Sequence of chain 1.G:
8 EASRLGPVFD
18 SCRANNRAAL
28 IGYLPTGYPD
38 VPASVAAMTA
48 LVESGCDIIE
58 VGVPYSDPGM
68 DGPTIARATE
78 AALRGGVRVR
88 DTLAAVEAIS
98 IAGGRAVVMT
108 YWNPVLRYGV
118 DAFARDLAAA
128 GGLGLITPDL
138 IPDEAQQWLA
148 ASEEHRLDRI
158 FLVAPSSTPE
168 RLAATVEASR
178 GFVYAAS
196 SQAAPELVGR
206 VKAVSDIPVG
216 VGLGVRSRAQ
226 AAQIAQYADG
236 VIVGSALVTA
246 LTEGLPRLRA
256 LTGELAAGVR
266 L

Binding-site contacts:
Ligand atom C4 contacts residue GLY295 of chain 1.H at 3.9 Å.
Ligand atom F1 contacts residue ILE184 of chain 1.H at 3.1 Å.
Ligand atom C16 contacts residue ASP64 of chain 1.G at 3.8 Å.
Ligand atom N2 contacts residue PHE188 of chain 1.H at 3.8 Å.
Ligand atom C11 contacts residue GLY207 of chain 1.H at 3.9 Å.
Ligand atom N2 contacts residue TYR108 of chain 1.G at 3.4 Å.
Ligand atom C1 contacts residue HIS294 of chain 1.H at 3.7 Å.
Ligand atom C17 contacts residue PHE188 of chain 1.H at 3.9 Å (hydrophobic).
Ligand atom C11 contacts residue PHE202 of chain 1.H at 3.4 Å (hydrophobic).
Ligand atom F2 contacts residue LEU34 of chain 1.H at 3.2 Å.
Ligand atom C4 contacts residue HIS294 of chain 1.H at 3.9 Å.
Ligand atom N2 contacts residue MET67 of chain 1.G at 3.5 Å.
Ligand atom F2 contacts residue PHE188 of chain 1.H at 3.1 Å.
Ligand atom C16 contacts residue ASN185 of chain 1.H at 3.7 Å.
Ligand atom N2 contacts residue ASP136 of chain 1.G at 3.7 Å.
Ligand atom C1 contacts residue PHE188 of chain 1.H at 3.4 Å (hydrophobic).
Ligand atom C10 contacts residue PRO208 of chain 1.H at 3.5 Å (hydrophobic).
Ligand atom C16 contacts residue HIS294 of chain 1.H at 3.4 Å.
Ligand atom C3 contacts residue PHE188 of chain 1.H at 3.6 Å (hydrophobic).
Ligand atom C4 contacts residue PHE188 of chain 1.H at 3.5 Å (hydrophobic).
Ligand atom F2 contacts residue VAL30 of chain 1.H at 3.9 Å.
Ligand atom C6 contacts residue HIS294 of chain 1.H at 3.8 Å.
Ligand atom C5 contacts residue PHE188 of chain 1.H at 3.5 Å (hydrophobic).
Ligand atom C17 contacts residue TYR108 of chain 1.G at 3.7 Å (hydrophobic).
Ligand atom C11 contacts residue PRO208 of chain 1.H at 3.8 Å (hydrophobic).
Ligand atom F3 contacts residue HIS294 of chain 1.H at 2.8 Å.
Ligand atom C17 contacts residue ASP136 of chain 1.G at 3.9 Å.
Ligand atom C10 contacts residue TYR200 of chain 1.H at 3.8 Å (hydrophobic).
Ligand atom C2 contacts residue PHE188 of chain 1.H at 3.8 Å (hydrophobic).
Ligand atom C35 contacts residue PHE202 of chain 1.H at 3.4 Å (hydrophobic).
Ligand atom C12 contacts residue ILE184 of chain 1.H at 3.9 Å (hydrophobic).
Ligand atom C13 contacts residue PHE188 of chain 1.H at 3.9 Å (hydrophobic).
Ligand atom C8 contacts residue PRO208 of chain 1.H at 3.8 Å (hydrophobic).
Ligand atom N1 contacts residue ASP64 of chain 1.G at 3.4 Å (salt-bridge).
Ligand atom F1 contacts residue HIS294 of chain 1.H at 3.1 Å.
Ligand atom C12 contacts residue HIS294 of chain 1.H at 3.7 Å.
Ligand atom C9 contacts residue PRO208 of chain 1.H at 3.5 Å (hydrophobic).
Ligand atom C14 contacts residue ASP64 of chain 1.G at 3.2 Å.
Ligand atom C35 contacts residue PHE211 of chain 1.H at 3.5 Å (hydrophobic).
Ligand atom C6 contacts residue PHE188 of chain 1.H at 3.3 Å (hydrophobic).

The small molecule below binds the protein below.
Small molecule (SMILES): Cc1cc(F)c(-c2ccc([C@H]3[C@H](C#N)N[C@H]3CF)cc2)c(F)c1

Sequence of chain 1.H:
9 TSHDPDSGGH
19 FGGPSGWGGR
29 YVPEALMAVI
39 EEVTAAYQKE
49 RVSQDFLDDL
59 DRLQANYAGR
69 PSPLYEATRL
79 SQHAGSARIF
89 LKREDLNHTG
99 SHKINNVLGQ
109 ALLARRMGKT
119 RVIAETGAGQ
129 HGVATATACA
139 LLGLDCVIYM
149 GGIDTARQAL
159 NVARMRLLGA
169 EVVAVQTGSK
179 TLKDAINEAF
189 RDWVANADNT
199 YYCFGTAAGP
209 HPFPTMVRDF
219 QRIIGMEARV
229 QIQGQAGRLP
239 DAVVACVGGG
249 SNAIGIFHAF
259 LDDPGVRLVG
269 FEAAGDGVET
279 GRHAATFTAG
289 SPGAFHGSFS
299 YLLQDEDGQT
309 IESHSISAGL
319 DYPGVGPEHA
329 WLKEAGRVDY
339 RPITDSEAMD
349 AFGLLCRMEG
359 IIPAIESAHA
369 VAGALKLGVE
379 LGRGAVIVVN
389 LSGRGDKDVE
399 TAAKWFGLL